Binding-site contacts:
Ligand atom O1A contacts residue LYS218 of chain 1.E at 3.1 Å (salt-bridge).
Ligand atom O2B contacts residue LYS218 of chain 1.E at 2.9 Å (salt-bridge).
Ligand atom C2 contacts residue VAL186 of chain 1.E at 3.8 Å (hydrophobic).
Ligand atom O2B contacts residue GLY217 of chain 1.E at 2.8 Å (h-bond).
Ligand atom O4' contacts residue ASP390 of chain 1.E at 3.2 Å (salt-bridge).
Ligand atom O4' contacts residue LEU393 of chain 1.E at 3.5 Å.
Ligand atom O2B contacts residue ILE216 of chain 1.E at 2.9 Å (h-bond).
Ligand atom N1 contacts residue ILE187 of chain 1.E at 3.0 Å (h-bond).
Ligand atom O1A contacts residue ALA220 of chain 1.E at 3.0 Å (h-bond).
Ligand atom C4' contacts residue ASP390 of chain 1.E at 3.7 Å.
Ligand atom PB contacts residue GLY217 of chain 1.E at 3.8 Å.
Ligand atom O3G contacts residue ARG334 of chain 1.D at 3.4 Å (salt-bridge).
Ligand atom C8 contacts residue GLY217 of chain 1.E at 3.8 Å.
Ligand atom S1G contacts residue ARG334 of chain 1.D at 3.7 Å.
Ligand atom N7 contacts residue GLY217 of chain 1.E at 3.9 Å.
Ligand atom N6 contacts residue ILE351 of chain 1.E at 3.9 Å.
Ligand atom O1B contacts residue LYS218 of chain 1.E at 3.5 Å (salt-bridge).
Ligand atom O2G contacts residue LYS218 of chain 1.E at 3.1 Å (salt-bridge).
Ligand atom C8 contacts residue ASP390 of chain 1.E at 3.7 Å.
Ligand atom PB contacts residue LYS218 of chain 1.E at 3.5 Å.
Ligand atom C5' contacts residue ASP390 of chain 1.E at 3.4 Å.
Ligand atom O1A contacts residue THR219 of chain 1.E at 2.6 Å (h-bond).
Ligand atom O1B contacts residue THR219 of chain 1.E at 3.0 Å (h-bond).
Ligand atom N1 contacts residue VAL186 of chain 1.E at 3.6 Å.
Ligand atom O1A contacts residue GLY217 of chain 1.E at 3.2 Å.
Ligand atom C2 contacts residue LEU355 of chain 1.E at 3.7 Å (hydrophobic).
Ligand atom C6 contacts residue ILE187 of chain 1.E at 3.6 Å (hydrophobic).
Ligand atom C1' contacts residue LEU393 of chain 1.E at 3.6 Å (hydrophobic).
Ligand atom N9 contacts residue LEU393 of chain 1.E at 3.4 Å.
Ligand atom N7 contacts residue ILE216 of chain 1.E at 3.8 Å.
Ligand atom C8 contacts residue LEU393 of chain 1.E at 3.5 Å (hydrophobic).
Ligand atom O3A contacts residue GLY217 of chain 1.E at 3.8 Å.
Ligand atom N3 contacts residue LEU355 of chain 1.E at 3.6 Å.
Ligand atom N6 contacts residue ILE187 of chain 1.E at 2.8 Å (h-bond).
Ligand atom S1G contacts residue THR219 of chain 1.E at 3.7 Å.
Ligand atom O3B contacts residue GLY215 of chain 1.E at 3.1 Å (h-bond).
Ligand atom O2B contacts residue GLY215 of chain 1.E at 3.1 Å (h-bond).
Ligand atom C2 contacts residue ILE187 of chain 1.E at 3.8 Å (hydrophobic).
Ligand atom C2 contacts residue PRO185 of chain 1.E at 3.2 Å (hydrophobic).
Ligand atom PB contacts residue GLY215 of chain 1.E at 3.7 Å.

Sequence of chain 1.D:
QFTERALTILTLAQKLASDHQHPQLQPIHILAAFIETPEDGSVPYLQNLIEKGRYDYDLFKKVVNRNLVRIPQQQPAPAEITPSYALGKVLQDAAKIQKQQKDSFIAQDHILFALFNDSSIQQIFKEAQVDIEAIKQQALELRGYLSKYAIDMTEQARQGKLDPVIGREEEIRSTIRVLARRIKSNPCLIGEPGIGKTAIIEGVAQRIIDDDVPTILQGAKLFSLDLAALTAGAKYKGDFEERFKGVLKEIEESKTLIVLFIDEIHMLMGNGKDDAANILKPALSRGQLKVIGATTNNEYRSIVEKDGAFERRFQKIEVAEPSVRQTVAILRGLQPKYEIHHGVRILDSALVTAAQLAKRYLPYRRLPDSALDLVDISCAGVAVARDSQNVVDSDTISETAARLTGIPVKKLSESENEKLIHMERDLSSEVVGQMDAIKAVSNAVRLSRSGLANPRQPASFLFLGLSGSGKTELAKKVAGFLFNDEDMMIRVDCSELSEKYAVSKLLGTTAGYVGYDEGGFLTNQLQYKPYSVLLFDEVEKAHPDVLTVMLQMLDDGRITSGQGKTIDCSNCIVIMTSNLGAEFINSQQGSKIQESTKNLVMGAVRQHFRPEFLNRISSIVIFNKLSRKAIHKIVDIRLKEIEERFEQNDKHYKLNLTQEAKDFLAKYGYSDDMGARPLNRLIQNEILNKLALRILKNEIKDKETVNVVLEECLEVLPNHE

Sequence of chain 1.E:
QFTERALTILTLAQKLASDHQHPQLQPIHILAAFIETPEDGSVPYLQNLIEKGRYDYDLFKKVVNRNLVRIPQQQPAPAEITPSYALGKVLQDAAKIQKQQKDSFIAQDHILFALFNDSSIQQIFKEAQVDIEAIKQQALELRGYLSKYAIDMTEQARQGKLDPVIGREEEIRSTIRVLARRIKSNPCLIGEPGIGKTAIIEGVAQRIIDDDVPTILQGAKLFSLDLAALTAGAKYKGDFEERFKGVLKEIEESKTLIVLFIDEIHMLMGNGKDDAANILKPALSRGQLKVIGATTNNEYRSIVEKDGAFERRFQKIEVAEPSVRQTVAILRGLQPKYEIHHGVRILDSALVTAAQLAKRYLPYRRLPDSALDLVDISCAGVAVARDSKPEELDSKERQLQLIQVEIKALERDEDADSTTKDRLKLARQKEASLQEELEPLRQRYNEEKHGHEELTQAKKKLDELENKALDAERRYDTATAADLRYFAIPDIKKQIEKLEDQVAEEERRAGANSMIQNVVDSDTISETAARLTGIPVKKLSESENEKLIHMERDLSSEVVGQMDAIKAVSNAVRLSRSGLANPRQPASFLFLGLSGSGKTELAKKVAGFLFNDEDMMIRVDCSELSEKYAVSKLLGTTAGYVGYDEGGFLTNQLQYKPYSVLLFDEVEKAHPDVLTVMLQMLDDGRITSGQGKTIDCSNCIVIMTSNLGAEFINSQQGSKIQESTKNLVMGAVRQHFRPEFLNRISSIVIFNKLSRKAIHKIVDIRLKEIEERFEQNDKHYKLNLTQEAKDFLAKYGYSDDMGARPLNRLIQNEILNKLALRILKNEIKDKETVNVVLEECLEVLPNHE

This protein binds this small molecule.
Small molecule (SMILES): Nc1ncnc2c1ncn2[C@@H]1O[C@H](COP(=O)(O)OP(=O)(O)OP(O)(O)=S)[C@@H](O)[C@H]1O